Sequence of chain 1.A:
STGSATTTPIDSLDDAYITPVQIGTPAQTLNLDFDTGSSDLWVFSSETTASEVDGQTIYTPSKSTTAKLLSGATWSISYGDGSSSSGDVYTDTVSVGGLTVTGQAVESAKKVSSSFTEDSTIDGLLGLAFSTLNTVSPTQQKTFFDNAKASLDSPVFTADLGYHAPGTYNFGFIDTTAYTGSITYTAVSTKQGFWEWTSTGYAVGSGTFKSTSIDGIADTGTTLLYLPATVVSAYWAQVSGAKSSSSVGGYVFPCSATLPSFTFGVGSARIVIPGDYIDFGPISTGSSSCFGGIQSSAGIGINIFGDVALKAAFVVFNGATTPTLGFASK

Binding-site contacts:
Ligand atom C11 contacts residue ASP15 of chain 1.A at 3.7 Å.
Ligand atom C23 contacts residue GOL1 of chain 1.K at 3.5 Å.
Ligand atom C8 contacts residue GLY221 of chain 1.A at 3.5 Å.
Ligand atom N4 contacts residue ALA16 of chain 1.A at 3.6 Å.
Ligand atom N8 contacts residue GLY80 of chain 1.A at 3.6 Å (h-bond).
Ligand atom O contacts residue GOL1 of chain 1.K at 3.5 Å.
Ligand atom N2 contacts residue THR223 of chain 1.A at 3.7 Å.
Ligand atom C9 contacts residue ASP15 of chain 1.A at 3.5 Å.
Ligand atom C15 contacts residue ASP15 of chain 1.A at 3.7 Å.
Ligand atom C contacts residue GLY80 of chain 1.A at 3.6 Å.
Ligand atom C13 contacts residue THR223 of chain 1.A at 3.7 Å.
Ligand atom C contacts residue ILE300 of chain 1.A at 3.7 Å (hydrophobic).
Ligand atom C10 contacts residue ASP15 of chain 1.A at 3.2 Å.
Ligand atom C25 contacts residue TYR226 of chain 1.A at 3.4 Å (hydrophobic).
Ligand atom N1 contacts residue GLY221 of chain 1.A at 3.7 Å.
Ligand atom C13 contacts residue ASP15 of chain 1.A at 3.5 Å.
Ligand atom CL contacts residue ASP119 of chain 1.A at 3.0 Å.
Ligand atom C14 contacts residue ASP15 of chain 1.A at 3.6 Å.
Ligand atom C19 contacts residue ILE122 of chain 1.A at 3.8 Å (hydrophobic).
Ligand atom N2 contacts residue ASP15 of chain 1.A at 3.2 Å (salt-bridge).
Ligand atom CL contacts residue ILE10 of chain 1.A at 3.5 Å.
Ligand atom N6 contacts residue ASP81 of chain 1.A at 3.4 Å.
Ligand atom C24 contacts residue TYR226 of chain 1.A at 3.7 Å (hydrophobic).
Ligand atom N contacts residue THR222 of chain 1.A at 3.7 Å.
Ligand atom C26 contacts residue GLY80 of chain 1.A at 3.7 Å.
Ligand atom O contacts residue THR222 of chain 1.A at 2.8 Å (h-bond).
Ligand atom C3 contacts residue THR222 of chain 1.A at 3.6 Å.
Ligand atom C7 contacts residue GLY221 of chain 1.A at 3.5 Å.
Ligand atom C6 contacts residue GLY221 of chain 1.A at 3.6 Å.
Ligand atom N contacts residue THR223 of chain 1.A at 3.5 Å (h-bond).
Ligand atom C21 contacts residue PHE116 of chain 1.A at 3.4 Å (hydrophobic).
Ligand atom N3 contacts residue ASP15 of chain 1.A at 3.5 Å.
Ligand atom C12 contacts residue ASP15 of chain 1.A at 3.6 Å.
Ligand atom N1 contacts residue THR223 of chain 1.A at 3.3 Å (h-bond).
Ligand atom C9 contacts residue GLY221 of chain 1.A at 3.5 Å.
Ligand atom C1 contacts residue GLY80 of chain 1.A at 3.5 Å.
Ligand atom C19 contacts residue ASP33 of chain 1.A at 3.3 Å.
Ligand atom C23 contacts residue ASP81 of chain 1.A at 3.2 Å.
Ligand atom C22 contacts residue ASP81 of chain 1.A at 3.7 Å.
Ligand atom C10 contacts residue THR223 of chain 1.A at 3.0 Å.

This small molecule binds to this protein.
Small molecule (SMILES): Cc1c(C=O)c(-c2nnc3c4c(C[n+]5cc6c(C)n(C)c(C)c6c(Cl)n5)n(C)c(C)c4cnn23)c(C)n1C